Binding-site contacts:
Ligand atom C12 contacts residue ILE235 of chain 1.D at 3.2 Å (hydrophobic).
Ligand atom C1 contacts residue SER174 of chain 1.D at 3.3 Å.
Ligand atom C17 contacts residue ALA227 of chain 1.D at 3.8 Å (hydrophobic).
Ligand atom C23 contacts residue ILE125 of chain 1.D at 3.8 Å (hydrophobic).
Ligand atom O25 contacts residue TYR187 of chain 1.D at 2.7 Å (h-bond).
Ligand atom O24 contacts residue THR128 of chain 1.D at 3.2 Å (h-bond).
Ligand atom C7 contacts residue LEU219 of chain 1.D at 3.6 Å (hydrophobic).
Ligand atom O5 contacts residue TYR187 of chain 1.D at 3.4 Å (h-bond).
Ligand atom C19 contacts residue LEU221 of chain 1.D at 3.5 Å (hydrophobic).
Ligand atom O24 contacts residue ILE125 of chain 1.D at 3.8 Å.
Ligand atom O24 contacts residue GLU230 of chain 1.D at 3.5 Å (salt-bridge).
Ligand atom C13 contacts residue ILE235 of chain 1.D at 3.5 Å (hydrophobic).
Ligand atom C7 contacts residue SER174 of chain 1.D at 3.8 Å.
Ligand atom C7 contacts residue GLY220 of chain 1.D at 3.3 Å.
Ligand atom C6 contacts residue TYR181 of chain 1.D at 3.6 Å (hydrophobic).
Ligand atom O25 contacts residue ILE125 of chain 1.D at 3.2 Å.
Ligand atom C21 contacts residue ALA237 of chain 1.D at 3.4 Å (hydrophobic).
Ligand atom C12 contacts residue TYR181 of chain 1.D at 3.7 Å (hydrophobic).
Ligand atom C2 contacts residue SER174 of chain 1.D at 3.8 Å.
Ligand atom C12 contacts residue TYR288 of chain 1.C at 3.3 Å (hydrophobic).
Ligand atom C15 contacts residue NDP1 of chain 1.Q at 3.7 Å.
Ligand atom C16 contacts residue NDP1 of chain 1.Q at 3.7 Å.
Ligand atom C17 contacts residue NDP1 of chain 1.Q at 3.7 Å.
Ligand atom C11 contacts residue ILE235 of chain 1.D at 3.7 Å (hydrophobic).
Ligand atom C18 contacts residue ALA227 of chain 1.D at 3.8 Å (hydrophobic).
Ligand atom O25 contacts residue NDP1 of chain 1.Q at 3.6 Å.
Ligand atom C7 contacts residue LEU221 of chain 1.D at 3.2 Å (hydrophobic).
Ligand atom C23 contacts residue NDP1 of chain 1.Q at 3.6 Å.
Ligand atom C15 contacts residue TYR187 of chain 1.D at 3.8 Å (hydrophobic).
Ligand atom C13 contacts residue TYR288 of chain 1.C at 3.6 Å (hydrophobic).
Ligand atom C1 contacts residue NDP1 of chain 1.Q at 3.6 Å.
Ligand atom C18 contacts residue NDP1 of chain 1.Q at 3.6 Å.
Ligand atom S22 contacts residue ILE125 of chain 1.D at 3.8 Å.
Ligand atom O5 contacts residue SER174 of chain 1.D at 2.4 Å (h-bond).
Ligand atom O5 contacts residue NDP1 of chain 1.Q at 3.1 Å.
Ligand atom C6 contacts residue SER174 of chain 1.D at 3.8 Å.
Ligand atom C17 contacts residue GLU230 of chain 1.D at 3.4 Å.
Ligand atom C18 contacts residue ILE231 of chain 1.D at 3.7 Å (hydrophobic).
Ligand atom C19 contacts residue NDP1 of chain 1.Q at 3.6 Å.
Ligand atom C9 contacts residue NDP1 of chain 1.Q at 3.7 Å.

Sequence of chain 1.C:
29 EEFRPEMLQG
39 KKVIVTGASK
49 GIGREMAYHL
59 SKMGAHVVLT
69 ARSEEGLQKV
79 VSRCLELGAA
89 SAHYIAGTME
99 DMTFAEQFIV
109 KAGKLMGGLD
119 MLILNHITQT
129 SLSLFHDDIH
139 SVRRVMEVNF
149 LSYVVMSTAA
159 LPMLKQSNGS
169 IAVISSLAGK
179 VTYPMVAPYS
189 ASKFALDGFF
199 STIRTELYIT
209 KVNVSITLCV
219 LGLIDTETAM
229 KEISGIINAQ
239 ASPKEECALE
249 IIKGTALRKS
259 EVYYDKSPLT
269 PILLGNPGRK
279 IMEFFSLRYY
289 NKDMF

This small molecule binds to this protein.
Small molecule (SMILES): COc1ccccc1[C@@H]1N(c2cccc(S(C)(=O)=O)c2)C(=O)C1(C)C

Sequence of chain 1.D:
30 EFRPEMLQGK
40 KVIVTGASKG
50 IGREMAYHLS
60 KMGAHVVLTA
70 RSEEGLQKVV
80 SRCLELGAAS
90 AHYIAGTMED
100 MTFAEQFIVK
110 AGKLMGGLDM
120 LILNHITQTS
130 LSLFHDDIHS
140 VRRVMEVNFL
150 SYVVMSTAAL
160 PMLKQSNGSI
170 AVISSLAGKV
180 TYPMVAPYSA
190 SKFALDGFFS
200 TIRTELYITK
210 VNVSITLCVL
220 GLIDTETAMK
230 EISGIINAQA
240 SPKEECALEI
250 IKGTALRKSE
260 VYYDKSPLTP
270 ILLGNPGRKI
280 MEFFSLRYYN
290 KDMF